A small-molecule ligand and the protein it binds are described below.
Small molecule (SMILES): O=c1[nH]cnc2c1ncn2CCN(CCO/C=C/P(=O)(O)O)CCP(=O)(O)O

Sequence of chain 1.B:
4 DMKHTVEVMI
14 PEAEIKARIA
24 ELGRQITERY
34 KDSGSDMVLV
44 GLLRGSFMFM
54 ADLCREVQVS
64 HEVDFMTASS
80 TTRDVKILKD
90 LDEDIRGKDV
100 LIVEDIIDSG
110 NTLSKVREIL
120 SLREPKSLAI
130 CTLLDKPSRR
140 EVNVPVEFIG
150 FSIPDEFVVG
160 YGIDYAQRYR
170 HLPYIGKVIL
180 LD

Binding-site contacts:
Ligand atom N7 contacts residue ILE105 of chain 1.B at 3.9 Å.
Ligand atom N7 contacts residue LYS135 of chain 1.B at 3.5 Å (salt-bridge).
Ligand atom OAF contacts residue SER108 of chain 1.B at 3.6 Å (h-bond).
Ligand atom N1 contacts residue PHE156 of chain 1.B at 3.4 Å.
Ligand atom OAD contacts residue ARG47 of chain 1.B at 3.5 Å (salt-bridge).
Ligand atom PBB contacts residue SER108 of chain 1.B at 3.8 Å.
Ligand atom C6 contacts residue LYS135 of chain 1.B at 4.0 Å.
Ligand atom C6 contacts residue PHE156 of chain 1.B at 3.6 Å (hydrophobic).
Ligand atom O6 contacts residue LYS135 of chain 1.B at 3.0 Å (salt-bridge).
Ligand atom C8 contacts residue ASP107 of chain 1.B at 3.5 Å.
Ligand atom N7 contacts residue ASP107 of chain 1.B at 3.7 Å.
Ligand atom PBA contacts residue ARG169 of chain 1.B at 3.8 Å.
Ligand atom OAF contacts residue ASN110 of chain 1.B at 3.9 Å.
Ligand atom N1 contacts residue VAL157 of chain 1.B at 3.1 Å (h-bond).
Ligand atom C2 contacts residue ASP163 of chain 1.B at 3.6 Å.
Ligand atom OAC contacts residue SER108 of chain 1.B at 2.5 Å (h-bond).
Ligand atom PBB contacts residue GLY109 of chain 1.B at 3.8 Å.
Ligand atom OAE contacts residue ASP163 of chain 1.B at 2.8 Å (salt-bridge).
Ligand atom N1 contacts residue ILE162 of chain 1.B at 3.8 Å.
Ligand atom CAJ contacts residue MG1 of chain 1.G at 3.9 Å.
Ligand atom OAB contacts residue ASP163 of chain 1.B at 4.0 Å.
Ligand atom CAK contacts residue MG1 of chain 1.G at 4.0 Å.
Ligand atom PBB contacts residue ASP107 of chain 1.B at 3.9 Å.
Ligand atom C2 contacts residue VAL157 of chain 1.B at 3.9 Å (hydrophobic).
Ligand atom PBA contacts residue ASP163 of chain 1.B at 3.9 Å.
Ligand atom O6 contacts residue GLU155 of chain 1.B at 3.8 Å.
Ligand atom O6 contacts residue VAL157 of chain 1.B at 3.2 Å (h-bond).
Ligand atom OAG contacts residue GLY109 of chain 1.B at 3.9 Å.
Ligand atom C2 contacts residue PHE156 of chain 1.B at 3.5 Å (hydrophobic).
Ligand atom OAG contacts residue THR111 of chain 1.B at 4.0 Å.
Ligand atom C5 contacts residue ILE105 of chain 1.B at 3.9 Å (hydrophobic).
Ligand atom OAC contacts residue ASN110 of chain 1.B at 3.9 Å.
Ligand atom O6 contacts residue PHE156 of chain 1.B at 3.5 Å.
Ligand atom OAC contacts residue GLY109 of chain 1.B at 2.6 Å (h-bond).
Ligand atom OAF contacts residue THR111 of chain 1.B at 3.2 Å (h-bond).
Ligand atom OAE contacts residue ARG169 of chain 1.B at 2.4 Å (salt-bridge).
Ligand atom OAU contacts residue MG1 of chain 1.G at 3.0 Å.
Ligand atom OAC contacts residue ASP107 of chain 1.B at 3.2 Å (salt-bridge).
Ligand atom CAQ contacts residue ASP107 of chain 1.B at 3.7 Å.
Ligand atom C2 contacts residue ILE162 of chain 1.B at 3.5 Å (hydrophobic).